Sequence of chain 1.B:
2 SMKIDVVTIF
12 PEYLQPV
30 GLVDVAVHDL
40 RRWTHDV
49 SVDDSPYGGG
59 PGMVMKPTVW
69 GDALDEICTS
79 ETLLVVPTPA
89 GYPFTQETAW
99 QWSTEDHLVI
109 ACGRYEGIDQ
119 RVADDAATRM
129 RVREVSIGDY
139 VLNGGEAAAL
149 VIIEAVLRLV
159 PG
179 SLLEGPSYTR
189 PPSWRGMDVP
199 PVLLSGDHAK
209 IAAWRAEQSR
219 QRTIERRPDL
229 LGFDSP

Binding-site contacts:
Ligand atom C15 contacts residue ASN141 of chain 1.A at 3.4 Å.
Ligand atom N30 contacts residue PRO85 of chain 1.A at 3.6 Å.
Ligand atom N30 contacts residue ALA146 of chain 1.A at 3.5 Å.
Ligand atom C13 contacts residue ARG112 of chain 1.A at 3.7 Å.
Ligand atom C16 contacts residue TYR113 of chain 1.A at 3.5 Å (hydrophobic).
Ligand atom C10 contacts residue PRO85 of chain 1.A at 3.4 Å (hydrophobic).
Ligand atom C12 contacts residue GLY142 of chain 1.A at 3.7 Å.
Ligand atom N30 contacts residue ILE135 of chain 1.A at 3.5 Å (h-bond).
Ligand atom C11 contacts residue THR86 of chain 1.A at 3.6 Å.
Ligand atom N03 contacts residue VAL139 of chain 1.A at 3.7 Å.
Ligand atom N01 contacts residue SER134 of chain 1.A at 3.0 Å (h-bond).
Ligand atom C22 contacts residue GLU182 of chain 1.B at 3.4 Å.
Ligand atom N30 contacts residue THR86 of chain 1.A at 3.5 Å (h-bond).
Ligand atom C15 contacts residue LEU140 of chain 1.A at 3.3 Å (hydrophobic).
Ligand atom C10 contacts residue GLY143 of chain 1.A at 3.5 Å.
Ligand atom C07 contacts residue PRO87 of chain 1.A at 3.6 Å (hydrophobic).
Ligand atom N04 contacts residue LEU140 of chain 1.A at 3.0 Å (h-bond).
Ligand atom N03 contacts residue TYR138 of chain 1.A at 2.7 Å (h-bond).
Ligand atom N14 contacts residue ASN141 of chain 1.A at 3.7 Å.
Ligand atom N01 contacts residue GLY136 of chain 1.A at 3.0 Å (h-bond).
Ligand atom N30 contacts residue VAL133 of chain 1.A at 3.4 Å (h-bond).
Ligand atom C09 contacts residue GLY143 of chain 1.A at 3.7 Å.
Ligand atom C11 contacts residue PRO87 of chain 1.A at 3.7 Å (hydrophobic).
Ligand atom N14 contacts residue GLY142 of chain 1.A at 3.5 Å.
Ligand atom N30 contacts residue SER134 of chain 1.A at 3.5 Å.
Ligand atom C06 contacts residue PRO87 of chain 1.A at 3.5 Å (hydrophobic).
Ligand atom C27 contacts residue LEU140 of chain 1.A at 3.6 Å (hydrophobic).
Ligand atom N01 contacts residue TYR138 of chain 1.A at 3.6 Å (h-bond).
Ligand atom C09 contacts residue GLY142 of chain 1.A at 3.5 Å.
Ligand atom C27 contacts residue VAL139 of chain 1.A at 3.7 Å (hydrophobic).
Ligand atom N03 contacts residue LEU140 of chain 1.A at 3.4 Å (h-bond).
Ligand atom C17 contacts residue TYR113 of chain 1.A at 3.6 Å (hydrophobic).
Ligand atom C12 contacts residue GLY111 of chain 1.A at 3.4 Å.
Ligand atom N21 contacts residue GLU182 of chain 1.B at 3.5 Å.
Ligand atom C02 contacts residue TYR138 of chain 1.A at 3.5 Å (hydrophobic).
Ligand atom C13 contacts residue GLY142 of chain 1.A at 3.6 Å.
Ligand atom C08 contacts residue GLY142 of chain 1.A at 3.5 Å.
Ligand atom N01 contacts residue ILE135 of chain 1.A at 3.6 Å.
Ligand atom C13 contacts residue TYR113 of chain 1.A at 3.3 Å (hydrophobic).
Ligand atom C15 contacts residue TYR113 of chain 1.A at 3.4 Å (hydrophobic).

Sequence of chain 1.A:
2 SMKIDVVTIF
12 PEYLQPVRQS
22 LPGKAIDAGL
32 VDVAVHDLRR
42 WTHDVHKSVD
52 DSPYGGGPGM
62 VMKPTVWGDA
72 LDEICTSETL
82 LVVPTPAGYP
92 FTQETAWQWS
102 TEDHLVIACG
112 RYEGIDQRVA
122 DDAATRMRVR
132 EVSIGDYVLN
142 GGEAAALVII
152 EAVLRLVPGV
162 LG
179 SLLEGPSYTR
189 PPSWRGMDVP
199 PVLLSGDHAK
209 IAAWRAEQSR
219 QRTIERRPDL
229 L

The protein below binds the small molecule below.
Small molecule (SMILES): N#Cc1c(-c2ccc3ccn(Cc4ccc(CN5CCCC5)cc4)c3c2)n[nH]c1N